Sequence of chain 1.G:
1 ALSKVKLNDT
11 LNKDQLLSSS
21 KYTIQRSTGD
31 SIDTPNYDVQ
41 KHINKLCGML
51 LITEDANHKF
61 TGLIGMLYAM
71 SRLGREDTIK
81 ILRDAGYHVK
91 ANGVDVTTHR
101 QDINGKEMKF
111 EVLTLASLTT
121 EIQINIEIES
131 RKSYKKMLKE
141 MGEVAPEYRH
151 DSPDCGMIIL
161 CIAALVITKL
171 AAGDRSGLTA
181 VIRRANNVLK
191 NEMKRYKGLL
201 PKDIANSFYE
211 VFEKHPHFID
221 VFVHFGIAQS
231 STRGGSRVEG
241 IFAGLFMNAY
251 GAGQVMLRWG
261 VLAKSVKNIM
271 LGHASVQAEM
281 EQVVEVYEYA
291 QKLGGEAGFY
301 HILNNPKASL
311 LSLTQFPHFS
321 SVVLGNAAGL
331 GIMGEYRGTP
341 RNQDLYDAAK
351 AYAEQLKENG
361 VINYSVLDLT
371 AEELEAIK

Binding-site contacts:
Ligand atom C4' contacts residue ARG184 of chain 1.G at 3.3 Å.
Ligand atom O4' contacts residue ARG184 of chain 1.G at 3.1 Å (salt-bridge).
Ligand atom OP1 contacts residue VAL255 of chain 1.A at 3.2 Å.
Ligand atom OP1 contacts residue C7 of chain 1.H at 2.8 Å (h-bond).
Ligand atom O3' contacts residue GLY253 of chain 1.A at 3.1 Å.
Ligand atom N4 contacts residue ARG337 of chain 1.A at 3.3 Å (salt-bridge).
Ligand atom O3' contacts residue SER312 of chain 1.A at 3.5 Å.
Ligand atom N4 contacts residue VAL255 of chain 1.A at 3.5 Å.
Ligand atom O3' contacts residue C1 of chain 1.D at 2.9 Å.
Ligand atom P contacts residue C7 of chain 1.H at 3.0 Å.
Ligand atom C4 contacts residue ARG337 of chain 1.A at 3.0 Å.
Ligand atom O2 contacts residue GLY244 of chain 1.G at 3.4 Å.
Ligand atom OP2 contacts residue LYS169 of chain 1.A at 3.3 Å.
Ligand atom C5' contacts residue GLY253 of chain 1.A at 3.5 Å.
Ligand atom O2 contacts residue ILE332 of chain 1.A at 3.0 Å (h-bond).
Ligand atom OP1 contacts residue ARG337 of chain 1.A at 2.5 Å (salt-bridge).
Ligand atom O5' contacts residue ARG184 of chain 1.G at 2.9 Å (salt-bridge).
Ligand atom O2' contacts residue ARG337 of chain 1.A at 3.3 Å (salt-bridge).
Ligand atom OP1 contacts residue THR314 of chain 1.A at 3.3 Å.
Ligand atom O5' contacts residue C7 of chain 1.H at 3.2 Å (h-bond).
Ligand atom OP1 contacts residue GLY253 of chain 1.A at 3.2 Å.
Ligand atom OP2 contacts residue TYR336 of chain 1.A at 2.6 Å (h-bond).
Ligand atom OP1 contacts residue ARG183 of chain 1.A at 2.8 Å (salt-bridge).
Ligand atom N3 contacts residue ARG337 of chain 1.A at 2.9 Å (salt-bridge).
Ligand atom P contacts residue ARG183 of chain 1.A at 3.3 Å.
Ligand atom O2' contacts residue ALA171 of chain 1.A at 3.1 Å (h-bond).
Ligand atom O2' contacts residue C1 of chain 1.D at 3.5 Å (h-bond).
Ligand atom OP2 contacts residue ASN187 of chain 1.G at 3.1 Å.
Ligand atom O2' contacts residue GLU335 of chain 1.A at 3.2 Å (salt-bridge).
Ligand atom OP2 contacts residue ARG183 of chain 1.A at 3.0 Å (salt-bridge).
Ligand atom O3' contacts residue ARG337 of chain 1.A at 3.1 Å (salt-bridge).
Ligand atom C2 contacts residue ARG337 of chain 1.A at 3.5 Å.
Ligand atom P contacts residue ARG337 of chain 1.A at 3.4 Å.
Ligand atom O2 contacts residue ALA172 of chain 1.A at 2.9 Å (h-bond).
Ligand atom C5' contacts residue C7 of chain 1.H at 3.1 Å.
Ligand atom O2' contacts residue GLY334 of chain 1.A at 3.2 Å (h-bond).
Ligand atom N4 contacts residue ILE241 of chain 1.G at 3.1 Å.
Ligand atom O5' contacts residue VAL188 of chain 1.G at 3.4 Å.
Ligand atom OP2 contacts residue VAL188 of chain 1.G at 3.2 Å.
Ligand atom OP2 contacts residue THR314 of chain 1.A at 3.3 Å.

The small molecule below binds the protein below.
Small molecule (SMILES): Nc1ccn([C@@H]2O[C@H](CO[P](=O)(O)O[C@H]3[C@@H](O)[C@H](n4ccc(N)nc4=O)O[C@@H]3CO[P](=O)(O)O[C@H]3[C@@H](O)[C@H](n4ccc(N)nc4=O)O[C@@H]3CO[P](=O)(O)O[C@H]3[C@@H](O)[C@H](n4ccc(N)nc4=O)O[C@@H]3CO[P](=O)(O)O[C@H]3[C@@H](O)[C@H](n4ccc(N)nc4=O)O[C@@H]3CO[P](=O)(O)O[C@H]3[C@@H](O)[C@H](n4ccc(N)nc4=O)O[C@@H]3CO[P](=O)(O)O[C@H]3[C@@H](O)[C@H](n4ccc(N)nc4=O)O[C@@H]3COP(=O)=O)[C@@H](O)[C@H]2O)c(=O)n1

Sequence of chain 1.A:
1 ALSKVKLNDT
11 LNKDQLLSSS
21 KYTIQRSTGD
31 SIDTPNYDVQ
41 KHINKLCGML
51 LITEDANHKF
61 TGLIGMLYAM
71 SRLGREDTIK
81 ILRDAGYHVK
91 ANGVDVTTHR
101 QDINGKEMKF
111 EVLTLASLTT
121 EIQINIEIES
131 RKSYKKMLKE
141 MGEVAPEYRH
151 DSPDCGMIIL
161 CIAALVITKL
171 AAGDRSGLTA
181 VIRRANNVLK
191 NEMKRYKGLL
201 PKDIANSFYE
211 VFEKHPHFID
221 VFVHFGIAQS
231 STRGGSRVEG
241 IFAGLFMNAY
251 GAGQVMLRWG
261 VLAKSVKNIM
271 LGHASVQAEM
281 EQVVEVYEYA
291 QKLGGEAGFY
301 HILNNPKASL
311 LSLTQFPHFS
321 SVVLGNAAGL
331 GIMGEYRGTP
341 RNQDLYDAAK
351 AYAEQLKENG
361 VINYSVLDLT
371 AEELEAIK